The protein below binds the small molecule below.
Small molecule (SMILES): CC(=O)N[C@@H]1[C@@H](O)[C@H](O)[C@@H](CO)O[C@H]1O

Binding-site contacts:
Ligand atom O5 contacts residue ASN180 of chain 1.E at 2.4 Å (h-bond).
Ligand atom C1 contacts residue TYR200 of chain 1.E at 4.2 Å (hydrophobic).
Ligand atom C7 contacts residue ASN180 of chain 1.E at 3.6 Å.
Ligand atom N2 contacts residue ASN180 of chain 1.E at 2.9 Å (h-bond).
Ligand atom C3 contacts residue ASN180 of chain 1.E at 3.8 Å.
Ligand atom C1 contacts residue ASN180 of chain 1.E at 1.4 Å.
Ligand atom C2 contacts residue ASN180 of chain 1.E at 2.5 Å.
Ligand atom C6 contacts residue TYR200 of chain 1.E at 3.9 Å (hydrophobic).
Ligand atom O6 contacts residue TYR200 of chain 1.E at 3.7 Å.
Ligand atom O5 contacts residue TYR200 of chain 1.E at 3.6 Å.
Ligand atom C5 contacts residue TYR200 of chain 1.E at 4.2 Å (hydrophobic).
Ligand atom O7 contacts residue ASN180 of chain 1.E at 4.0 Å.
Ligand atom C5 contacts residue ASN180 of chain 1.E at 3.7 Å.
Ligand atom C4 contacts residue ASN180 of chain 1.E at 4.2 Å.

Sequence of chain 1.E:
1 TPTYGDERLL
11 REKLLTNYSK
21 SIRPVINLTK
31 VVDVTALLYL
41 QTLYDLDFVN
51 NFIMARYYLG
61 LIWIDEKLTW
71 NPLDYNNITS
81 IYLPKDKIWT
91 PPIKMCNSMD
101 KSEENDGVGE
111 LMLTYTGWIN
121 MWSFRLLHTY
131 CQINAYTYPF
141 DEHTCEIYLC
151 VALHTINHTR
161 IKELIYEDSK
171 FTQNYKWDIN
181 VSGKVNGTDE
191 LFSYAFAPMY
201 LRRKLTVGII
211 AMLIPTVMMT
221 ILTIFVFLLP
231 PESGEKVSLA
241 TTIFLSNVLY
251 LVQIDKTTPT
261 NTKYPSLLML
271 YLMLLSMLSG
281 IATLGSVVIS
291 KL